Binding-site contacts:
Ligand atom C4 contacts residue ARG313 of chain 2.A at 3.5 Å.
Ligand atom C3 contacts residue ARG313 of chain 2.A at 3.7 Å.
Ligand atom O2 contacts residue ARG313 of chain 2.A at 3.3 Å (salt-bridge).
Ligand atom C8 contacts residue SER590 of chain 1.A at 3.5 Å.
Ligand atom C2 contacts residue GLN699 of chain 1.A at 3.7 Å.
Ligand atom O4 contacts residue ARG313 of chain 2.A at 3.9 Å.
Ligand atom C1 contacts residue SER593 of chain 1.A at 3.6 Å.
Ligand atom C2 contacts residue SER593 of chain 1.A at 3.7 Å.
Ligand atom O3 contacts residue ARG313 of chain 2.A at 2.9 Å (salt-bridge).
Ligand atom N2 contacts residue ASN597 of chain 1.A at 2.9 Å (h-bond).
Ligand atom O5 contacts residue ASN597 of chain 1.A at 2.2 Å (h-bond).
Ligand atom C3 contacts residue ASN597 of chain 1.A at 3.8 Å.
Ligand atom O2 contacts residue GLU235 of chain 2.A at 2.6 Å (salt-bridge).
Ligand atom C5 contacts residue ASN597 of chain 1.A at 3.5 Å.
Ligand atom O7 contacts residue GLN699 of chain 1.A at 3.3 Å (h-bond).
Ligand atom O3 contacts residue GLU235 of chain 2.A at 3.3 Å (salt-bridge).
Ligand atom C3 contacts residue GLU235 of chain 2.A at 3.7 Å.
Ligand atom C2 contacts residue ASN597 of chain 1.A at 2.4 Å.
Ligand atom C7 contacts residue ASN597 of chain 1.A at 3.8 Å.
Ligand atom C6 contacts residue GLU235 of chain 2.A at 3.8 Å.
Ligand atom O4 contacts residue GLU235 of chain 2.A at 3.1 Å (salt-bridge).
Ligand atom C7 contacts residue GLN699 of chain 1.A at 3.4 Å.
Ligand atom O2 contacts residue HIS71 of chain 2.A at 2.9 Å (h-bond).
Ligand atom C3 contacts residue ARG313 of chain 2.A at 3.8 Å.
Ligand atom C8 contacts residue SER593 of chain 1.A at 3.9 Å.
Ligand atom C2 contacts residue ARG313 of chain 2.A at 3.9 Å.
Ligand atom C2 contacts residue GLU235 of chain 2.A at 3.2 Å.
Ligand atom C1 contacts residue ARG313 of chain 2.A at 4.0 Å.
Ligand atom C5 contacts residue GLU235 of chain 2.A at 3.5 Å.
Ligand atom C3 contacts residue GLU235 of chain 2.A at 3.9 Å.
Ligand atom C1 contacts residue ASN597 of chain 1.A at 1.4 Å.
Ligand atom C8 contacts residue TYR236 of chain 2.A at 3.7 Å (hydrophobic).
Ligand atom C8 contacts residue ALA594 of chain 1.A at 3.8 Å (hydrophobic).
Ligand atom C7 contacts residue SER593 of chain 1.A at 3.9 Å.
Ligand atom C4 contacts residue GLU235 of chain 2.A at 3.8 Å.
Ligand atom N2 contacts residue SER593 of chain 1.A at 2.9 Å (h-bond).
Ligand atom N2 contacts residue GLN699 of chain 1.A at 3.5 Å (h-bond).
Ligand atom C1 contacts residue GLN699 of chain 1.A at 3.9 Å.
Ligand atom C6 contacts residue HIS71 of chain 2.A at 4.1 Å.
Ligand atom O5 contacts residue HIS71 of chain 2.A at 3.5 Å.

This protein binds this small molecule.
Small molecule (SMILES): CC(=O)N[C@H]1[C@H](O[C@H]2[C@H](O)[C@@H](NC(C)=O)CO[C@@H]2CO)O[C@H](CO)[C@@H](O[C@@H]2O[C@H](CO)[C@@H](O)[C@H](O[C@H]3O[C@H](CO)[C@@H](O)[C@H](O)[C@@H]3O)[C@@H]2O)[C@@H]1O

Sequence of chain 2.A:
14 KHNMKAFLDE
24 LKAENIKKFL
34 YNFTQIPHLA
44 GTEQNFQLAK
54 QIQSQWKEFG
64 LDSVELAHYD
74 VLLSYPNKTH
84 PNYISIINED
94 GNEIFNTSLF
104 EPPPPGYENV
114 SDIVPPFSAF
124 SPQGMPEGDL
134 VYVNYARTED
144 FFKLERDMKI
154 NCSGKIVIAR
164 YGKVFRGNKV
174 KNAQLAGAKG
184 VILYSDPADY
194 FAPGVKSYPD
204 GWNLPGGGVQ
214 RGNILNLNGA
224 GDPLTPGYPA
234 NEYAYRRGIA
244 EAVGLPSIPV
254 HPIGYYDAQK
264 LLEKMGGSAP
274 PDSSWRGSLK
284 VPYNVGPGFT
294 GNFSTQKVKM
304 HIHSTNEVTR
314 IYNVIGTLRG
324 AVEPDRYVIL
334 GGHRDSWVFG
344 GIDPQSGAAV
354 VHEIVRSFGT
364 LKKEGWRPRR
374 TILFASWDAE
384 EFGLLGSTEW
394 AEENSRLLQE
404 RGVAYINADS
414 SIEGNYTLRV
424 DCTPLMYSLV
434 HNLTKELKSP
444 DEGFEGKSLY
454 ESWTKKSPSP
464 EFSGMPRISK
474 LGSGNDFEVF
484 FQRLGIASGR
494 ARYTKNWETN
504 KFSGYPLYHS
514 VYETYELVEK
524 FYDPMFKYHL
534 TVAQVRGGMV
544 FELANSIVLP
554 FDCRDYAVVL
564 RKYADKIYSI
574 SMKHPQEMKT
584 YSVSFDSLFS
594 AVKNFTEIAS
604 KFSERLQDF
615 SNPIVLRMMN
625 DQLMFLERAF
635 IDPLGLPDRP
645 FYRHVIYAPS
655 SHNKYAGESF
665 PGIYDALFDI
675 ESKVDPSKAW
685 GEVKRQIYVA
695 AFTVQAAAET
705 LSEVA

Sequence of chain 1.A:
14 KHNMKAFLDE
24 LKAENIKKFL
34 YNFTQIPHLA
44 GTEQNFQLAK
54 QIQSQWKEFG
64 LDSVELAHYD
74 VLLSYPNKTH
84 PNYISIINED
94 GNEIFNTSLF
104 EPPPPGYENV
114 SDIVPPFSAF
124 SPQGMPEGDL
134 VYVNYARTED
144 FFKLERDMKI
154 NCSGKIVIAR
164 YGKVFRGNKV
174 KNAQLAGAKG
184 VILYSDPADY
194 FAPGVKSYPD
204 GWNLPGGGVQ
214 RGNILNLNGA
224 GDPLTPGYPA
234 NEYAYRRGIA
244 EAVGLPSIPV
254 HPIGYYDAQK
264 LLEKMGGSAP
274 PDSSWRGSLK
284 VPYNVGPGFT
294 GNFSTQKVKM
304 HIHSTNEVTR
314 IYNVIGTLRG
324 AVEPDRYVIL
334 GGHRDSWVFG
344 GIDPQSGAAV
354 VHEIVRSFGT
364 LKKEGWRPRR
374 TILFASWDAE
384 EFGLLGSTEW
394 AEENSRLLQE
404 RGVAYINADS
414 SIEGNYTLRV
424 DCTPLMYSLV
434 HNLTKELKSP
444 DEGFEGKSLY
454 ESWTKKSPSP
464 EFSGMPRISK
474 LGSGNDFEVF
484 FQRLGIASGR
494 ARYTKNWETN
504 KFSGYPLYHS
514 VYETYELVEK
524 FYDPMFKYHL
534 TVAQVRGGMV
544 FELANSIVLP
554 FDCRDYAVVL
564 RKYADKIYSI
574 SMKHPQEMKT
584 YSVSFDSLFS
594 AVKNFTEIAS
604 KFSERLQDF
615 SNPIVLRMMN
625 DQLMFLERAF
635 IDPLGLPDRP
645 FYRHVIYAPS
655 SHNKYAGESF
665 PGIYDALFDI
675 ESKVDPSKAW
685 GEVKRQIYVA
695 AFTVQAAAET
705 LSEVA